This small molecule binds to this protein.
Small molecule (SMILES): Nc1ncnc2c1ncn2[C@@H]1O[C@H](CO)[C@@H](O)[C@H]1O

Sequence of chain 1.B:
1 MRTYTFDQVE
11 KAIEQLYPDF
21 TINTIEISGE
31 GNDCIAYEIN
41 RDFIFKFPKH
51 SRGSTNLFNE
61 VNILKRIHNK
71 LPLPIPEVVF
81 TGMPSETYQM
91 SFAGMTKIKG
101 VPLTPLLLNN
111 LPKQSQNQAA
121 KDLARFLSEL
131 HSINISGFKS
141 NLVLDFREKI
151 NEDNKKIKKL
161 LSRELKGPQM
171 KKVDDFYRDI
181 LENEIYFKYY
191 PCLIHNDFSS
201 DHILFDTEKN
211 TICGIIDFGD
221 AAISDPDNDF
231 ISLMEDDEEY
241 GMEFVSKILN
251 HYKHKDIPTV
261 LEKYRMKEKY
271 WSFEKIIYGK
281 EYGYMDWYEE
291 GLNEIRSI

Binding-site contacts:
Ligand atom C5 contacts residue ILE216 of chain 1.B at 4.3 Å (hydrophobic).
Ligand atom N1 contacts residue LYS97 of chain 1.B at 3.6 Å.
Ligand atom N3 contacts residue ILE44 of chain 1.B at 4.0 Å.
Ligand atom O4' contacts residue SER28 of chain 1.B at 3.8 Å.
Ligand atom C8 contacts residue ASP217 of chain 1.B at 4.1 Å.
Ligand atom N6 contacts residue THR96 of chain 1.B at 3.1 Å (h-bond).
Ligand atom C8 contacts residue ILE216 of chain 1.B at 4.0 Å (hydrophobic).
Ligand atom C6 contacts residue ILE44 of chain 1.B at 3.7 Å (hydrophobic).
Ligand atom C5' contacts residue ASP217 of chain 1.B at 3.5 Å.
Ligand atom C4 contacts residue ILE216 of chain 1.B at 4.2 Å (hydrophobic).
Ligand atom C1' contacts residue ILE216 of chain 1.B at 4.3 Å (hydrophobic).
Ligand atom C5 contacts residue ILE44 of chain 1.B at 3.6 Å (hydrophobic).
Ligand atom N1 contacts residue LEU204 of chain 1.B at 4.4 Å.
Ligand atom N6 contacts residue ILE44 of chain 1.B at 4.2 Å.
Ligand atom C2' contacts residue ILE216 of chain 1.B at 3.7 Å (hydrophobic).
Ligand atom O5' contacts residue ASP217 of chain 1.B at 3.2 Å (salt-bridge).
Ligand atom N3 contacts residue LEU204 of chain 1.B at 4.2 Å.
Ligand atom N7 contacts residue ILE44 of chain 1.B at 3.9 Å.
Ligand atom C8 contacts residue ILE44 of chain 1.B at 3.9 Å (hydrophobic).
Ligand atom O3' contacts residue SER28 of chain 1.B at 3.7 Å.
Ligand atom N3 contacts residue ILE98 of chain 1.B at 4.0 Å.
Ligand atom C5' contacts residue ILE216 of chain 1.B at 3.8 Å (hydrophobic).
Ligand atom N7 contacts residue ASP217 of chain 1.B at 4.3 Å.
Ligand atom N6 contacts residue MET95 of chain 1.B at 4.1 Å.
Ligand atom C6 contacts residue ILE98 of chain 1.B at 4.0 Å (hydrophobic).
Ligand atom N6 contacts residue PRO76 of chain 1.B at 3.4 Å.
Ligand atom C6 contacts residue ILE216 of chain 1.B at 4.1 Å (hydrophobic).
Ligand atom O2' contacts residue LEU204 of chain 1.B at 4.2 Å.
Ligand atom C2 contacts residue ILE44 of chain 1.B at 4.1 Å (hydrophobic).
Ligand atom C6 contacts residue PRO76 of chain 1.B at 4.3 Å (hydrophobic).
Ligand atom C4 contacts residue ILE44 of chain 1.B at 3.7 Å (hydrophobic).
Ligand atom N1 contacts residue ILE44 of chain 1.B at 4.0 Å.
Ligand atom C6 contacts residue THR96 of chain 1.B at 3.8 Å.
Ligand atom C2 contacts residue ILE98 of chain 1.B at 3.1 Å (hydrophobic).
Ligand atom C2 contacts residue LYS97 of chain 1.B at 3.9 Å.
Ligand atom C2 contacts residue LEU204 of chain 1.B at 3.8 Å (hydrophobic).
Ligand atom N1 contacts residue THR96 of chain 1.B at 3.8 Å.
Ligand atom N9 contacts residue ILE44 of chain 1.B at 4.2 Å.
Ligand atom N9 contacts residue ILE216 of chain 1.B at 3.9 Å.
Ligand atom N1 contacts residue ILE98 of chain 1.B at 2.8 Å (h-bond).